Sequence of chain 1.I:
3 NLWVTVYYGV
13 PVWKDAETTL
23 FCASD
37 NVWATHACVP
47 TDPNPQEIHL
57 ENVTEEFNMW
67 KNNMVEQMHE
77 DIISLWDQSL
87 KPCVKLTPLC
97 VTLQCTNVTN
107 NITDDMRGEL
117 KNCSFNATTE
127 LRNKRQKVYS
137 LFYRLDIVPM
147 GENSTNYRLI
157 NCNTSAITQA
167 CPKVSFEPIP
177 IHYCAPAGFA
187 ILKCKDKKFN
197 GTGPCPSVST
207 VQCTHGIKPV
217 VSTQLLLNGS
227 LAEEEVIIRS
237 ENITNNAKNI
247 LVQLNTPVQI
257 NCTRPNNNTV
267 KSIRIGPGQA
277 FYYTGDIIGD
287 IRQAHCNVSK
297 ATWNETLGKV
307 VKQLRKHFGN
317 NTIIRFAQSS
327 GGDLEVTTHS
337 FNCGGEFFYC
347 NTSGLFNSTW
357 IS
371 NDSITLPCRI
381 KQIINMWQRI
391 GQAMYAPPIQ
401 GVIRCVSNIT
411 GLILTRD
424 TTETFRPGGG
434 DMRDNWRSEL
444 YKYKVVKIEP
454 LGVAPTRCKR

A protein and the small-molecule ligand that binds it are described below.
Small molecule (SMILES): CC(=O)N[C@@H]1[C@@H](O)[C@H](O)[C@@H](CO)O[C@H]1O

Binding-site contacts:
Ligand atom C8 contacts residue VAL406 of chain 1.I at 3.4 Å (hydrophobic).
Ligand atom C8 contacts residue ASN224 of chain 1.I at 4.2 Å.
Ligand atom O5 contacts residue PRO253 of chain 1.I at 4.0 Å.
Ligand atom C7 contacts residue NAG1 of chain 1.EA at 4.5 Å.
Ligand atom O7 contacts residue NAG1 of chain 1.EA at 4.1 Å.
Ligand atom C7 contacts residue ASN224 of chain 1.I at 4.5 Å.
Ligand atom C8 contacts residue NAG1 of chain 1.EA at 3.7 Å.
Ligand atom C3 contacts residue ASN408 of chain 1.I at 3.9 Å.
Ligand atom C1 contacts residue ASN408 of chain 1.I at 1.5 Å.
Ligand atom C2 contacts residue ASN408 of chain 1.I at 2.5 Å.
Ligand atom N2 contacts residue ASN408 of chain 1.I at 3.0 Å (h-bond).
Ligand atom O7 contacts residue ASN408 of chain 1.I at 4.0 Å.
Ligand atom C8 contacts residue ASN408 of chain 1.I at 4.0 Å.
Ligand atom C1 contacts residue PRO253 of chain 1.I at 4.4 Å (hydrophobic).
Ligand atom C5 contacts residue ASN408 of chain 1.I at 3.8 Å.
Ligand atom C8 contacts residue SER407 of chain 1.I at 3.9 Å.
Ligand atom O5 contacts residue ASN408 of chain 1.I at 2.5 Å (h-bond).
Ligand atom O7 contacts residue ASN224 of chain 1.I at 4.2 Å.
Ligand atom C4 contacts residue ASN408 of chain 1.I at 4.4 Å.
Ligand atom C7 contacts residue ASN408 of chain 1.I at 3.6 Å.